Sequence of chain 1.G:
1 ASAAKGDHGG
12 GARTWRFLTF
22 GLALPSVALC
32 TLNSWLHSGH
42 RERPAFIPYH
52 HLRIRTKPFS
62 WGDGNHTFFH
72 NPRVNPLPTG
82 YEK

Binding-site contacts:
Ligand atom C43 contacts residue PGV1 of chain 1.QA at 4.3 Å.
Ligand atom O1 contacts residue TRP62 of chain 1.G at 3.5 Å.
Ligand atom C1 contacts residue PHE69 of chain 1.G at 4.0 Å (hydrophobic).
Ligand atom C43 contacts residue PEK1 of chain 1.OA at 3.8 Å.
Ligand atom O55 contacts residue PHE69 of chain 1.G at 4.5 Å.
Ligand atom C11 contacts residue GLY63 of chain 1.G at 4.1 Å.
Ligand atom O6 contacts residue GLY63 of chain 1.G at 3.3 Å (h-bond).
Ligand atom O6 contacts residue SER61 of chain 1.G at 4.4 Å.
Ligand atom C57 contacts residue TRP62 of chain 1.G at 3.9 Å (hydrophobic).
Ligand atom C28 contacts residue PEK1 of chain 1.OA at 4.0 Å.
Ligand atom O6 contacts residue TRP62 of chain 1.G at 3.9 Å.
Ligand atom O5 contacts residue MET40 of chain 1.C at 3.9 Å.
Ligand atom C31 contacts residue PEK1 of chain 1.OA at 4.0 Å.
Ligand atom C57 contacts residue TRP34 of chain 1.C at 3.2 Å (hydrophobic).
Ligand atom C18 contacts residue PEK1 of chain 1.OA at 4.2 Å.
Ligand atom C57 contacts residue SER61 of chain 1.G at 4.2 Å.
Ligand atom O61 contacts residue SER61 of chain 1.G at 4.1 Å.
Ligand atom C9 contacts residue TRP62 of chain 1.G at 4.1 Å (hydrophobic).
Ligand atom C4 contacts residue MET40 of chain 1.C at 3.9 Å (hydrophobic).
Ligand atom C18 contacts residue TRP34 of chain 1.C at 3.9 Å (hydrophobic).
Ligand atom C19 contacts residue LEU43 of chain 1.C at 4.1 Å (hydrophobic).
Ligand atom C11 contacts residue TRP62 of chain 1.G at 4.3 Å (hydrophobic).
Ligand atom C9 contacts residue GLY63 of chain 1.G at 3.9 Å.
Ligand atom C6 contacts residue TRP34 of chain 1.C at 4.0 Å (hydrophobic).
Ligand atom O61 contacts residue TRP34 of chain 1.C at 2.7 Å (h-bond).
Ligand atom O1 contacts residue GLY63 of chain 1.G at 4.2 Å.
Ligand atom C25 contacts residue LEU43 of chain 1.C at 4.5 Å (hydrophobic).
Ligand atom C10 contacts residue TRP62 of chain 1.G at 4.4 Å (hydrophobic).
Ligand atom O5 contacts residue TRP34 of chain 1.C at 3.1 Å.
Ligand atom C57 contacts residue MET40 of chain 1.C at 4.2 Å (hydrophobic).
Ligand atom C4 contacts residue TRP34 of chain 1.C at 3.6 Å (hydrophobic).
Ligand atom O16 contacts residue TRP34 of chain 1.C at 4.1 Å.
Ligand atom C31 contacts residue LEU31 of chain 1.C at 4.1 Å (hydrophobic).
Ligand atom C2 contacts residue PHE69 of chain 1.G at 4.1 Å (hydrophobic).
Ligand atom C8 contacts residue GLY63 of chain 1.G at 4.2 Å.
Ligand atom C6 contacts residue MET40 of chain 1.C at 4.4 Å (hydrophobic).
Ligand atom C37 contacts residue PEK1 of chain 1.OA at 4.3 Å.
Ligand atom C22 contacts residue PEK1 of chain 1.OA at 3.9 Å.
Ligand atom O61 contacts residue MET40 of chain 1.C at 3.4 Å (h-bond).
Ligand atom C40 contacts residue LEU206 of chain 1.C at 4.4 Å (hydrophobic).

A protein and the small-molecule ligand that binds it are described below.
Small molecule (SMILES): CCCCCCCCCCO[C@@H]1O[C@H](CO)[C@@H](O[C@H]2O[C@H](CO)[C@@H](O)[C@H](O)[C@H]2O)[C@H](O)[C@H]1O

Sequence of chain 1.C:
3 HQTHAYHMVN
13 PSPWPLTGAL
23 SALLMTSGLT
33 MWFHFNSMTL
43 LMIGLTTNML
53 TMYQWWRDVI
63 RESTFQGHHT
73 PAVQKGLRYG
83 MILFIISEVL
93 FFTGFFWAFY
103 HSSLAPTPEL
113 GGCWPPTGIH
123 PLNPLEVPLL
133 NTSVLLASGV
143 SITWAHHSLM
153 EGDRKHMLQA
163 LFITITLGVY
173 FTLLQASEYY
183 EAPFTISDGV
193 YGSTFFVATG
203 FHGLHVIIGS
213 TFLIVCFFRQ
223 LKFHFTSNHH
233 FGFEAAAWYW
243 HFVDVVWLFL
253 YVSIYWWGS